Binding-site contacts:
Ligand atom C27 contacts residue SER206 of chain 1.A at 4.1 Å.
Ligand atom C26 contacts residue SER206 of chain 1.A at 3.5 Å.
Ligand atom C10 contacts residue PHE216 of chain 1.A at 4.1 Å (hydrophobic).
Ligand atom C18 contacts residue PHE284 of chain 1.A at 3.8 Å (hydrophobic).
Ligand atom C16 contacts residue VAL210 of chain 1.A at 3.7 Å (hydrophobic).
Ligand atom C19 contacts residue PHE284 of chain 1.A at 3.8 Å (hydrophobic).
Ligand atom C19 contacts residue PHE216 of chain 1.A at 3.2 Å (hydrophobic).
Ligand atom C23 contacts residue ILE291 of chain 1.A at 4.3 Å (hydrophobic).
Ligand atom C27 contacts residue ALA207 of chain 1.A at 3.7 Å (hydrophobic).
Ligand atom C7 contacts residue PHE284 of chain 1.A at 4.1 Å (hydrophobic).
Ligand atom C26 contacts residue LEU287 of chain 1.A at 3.9 Å (hydrophobic).
Ligand atom C26 contacts residue VAL210 of chain 1.A at 3.9 Å (hydrophobic).
Ligand atom C12 contacts residue LEU288 of chain 1.A at 3.6 Å (hydrophobic).
Ligand atom C15 contacts residue VAL210 of chain 1.A at 3.5 Å (hydrophobic).
Ligand atom C4 contacts residue MET215 of chain 1.A at 4.4 Å (hydrophobic).
Ligand atom C4 contacts residue MET218 of chain 1.A at 4.4 Å (hydrophobic).
Ligand atom C26 contacts residue ALA207 of chain 1.A at 4.4 Å (hydrophobic).
Ligand atom C22 contacts residue LEU287 of chain 1.A at 4.3 Å (hydrophobic).
Ligand atom C3 contacts residue MET218 of chain 1.A at 4.4 Å (hydrophobic).
Ligand atom C11 contacts residue LEU288 of chain 1.A at 4.2 Å (hydrophobic).
Ligand atom C4 contacts residue PHE216 of chain 1.A at 3.3 Å (hydrophobic).
Ligand atom C6 contacts residue MET215 of chain 1.A at 3.5 Å (hydrophobic).
Ligand atom O1 contacts residue ALA217 of chain 1.A at 3.9 Å.
Ligand atom C3 contacts residue ALA217 of chain 1.A at 4.4 Å (hydrophobic).
Ligand atom C2 contacts residue MET218 of chain 1.A at 3.9 Å (hydrophobic).
Ligand atom C4 contacts residue ALA217 of chain 1.A at 3.9 Å (hydrophobic).
Ligand atom C15 contacts residue MET215 of chain 1.A at 4.3 Å (hydrophobic).
Ligand atom C19 contacts residue MET218 of chain 1.A at 3.5 Å (hydrophobic).
Ligand atom C8 contacts residue PHE284 of chain 1.A at 3.9 Å (hydrophobic).
Ligand atom C6 contacts residue PHE216 of chain 1.A at 4.2 Å (hydrophobic).
Ligand atom C25 contacts residue SER206 of chain 1.A at 4.4 Å.
Ligand atom O1 contacts residue MET218 of chain 1.A at 4.1 Å.
Ligand atom C7 contacts residue MET215 of chain 1.A at 3.6 Å (hydrophobic).
Ligand atom C18 contacts residue LEU288 of chain 1.A at 4.3 Å (hydrophobic).
Ligand atom C18 contacts residue LEU287 of chain 1.A at 4.2 Å (hydrophobic).
Ligand atom C23 contacts residue LEU287 of chain 1.A at 4.3 Å (hydrophobic).
Ligand atom C25 contacts residue VAL210 of chain 1.A at 4.3 Å (hydrophobic).
Ligand atom C13 contacts residue LEU288 of chain 1.A at 4.5 Å (hydrophobic).
Ligand atom C5 contacts residue PHE216 of chain 1.A at 3.6 Å (hydrophobic).
Ligand atom C21 contacts residue LEU288 of chain 1.A at 4.2 Å (hydrophobic).

A protein and the small-molecule ligand that binds it are described below.
Small molecule (SMILES): CC(C)CCC[C@@H](C)[C@H]1CC[C@H]2[C@@H]3CC=C4C[C@@H](O)CC[C@]4(C)[C@H]3CC[C@]12C

Sequence of chain 1.A:
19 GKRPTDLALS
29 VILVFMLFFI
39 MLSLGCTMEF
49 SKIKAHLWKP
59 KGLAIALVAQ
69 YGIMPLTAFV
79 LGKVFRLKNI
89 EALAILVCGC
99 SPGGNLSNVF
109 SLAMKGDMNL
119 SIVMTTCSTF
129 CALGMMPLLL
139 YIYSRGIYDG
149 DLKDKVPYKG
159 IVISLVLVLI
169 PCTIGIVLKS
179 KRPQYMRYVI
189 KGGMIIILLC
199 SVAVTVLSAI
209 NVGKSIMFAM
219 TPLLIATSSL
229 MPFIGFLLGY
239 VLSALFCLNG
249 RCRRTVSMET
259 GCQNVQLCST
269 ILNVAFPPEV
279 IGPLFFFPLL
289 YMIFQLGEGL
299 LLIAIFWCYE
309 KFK